The protein below binds the small molecule below.
Small molecule (SMILES): Cc1cc(CCCCCCCOc2ccc(C3=NCCO3)cc2)on1

Binding-site contacts:
Ligand atom C4A contacts residue PRO180 of chain 14.B at 3.3 Å (hydrophobic).
Ligand atom N3A contacts residue PRO180 of chain 14.B at 3.7 Å.
Ligand atom C4B contacts residue ILE193 of chain 14.B at 3.8 Å (hydrophobic).
Ligand atom C4C contacts residue PHE237 of chain 14.B at 3.6 Å (hydrophobic).
Ligand atom C3 contacts residue PHE237 of chain 14.B at 3.7 Å (hydrophobic).
Ligand atom O1B contacts residue PHE133 of chain 14.B at 3.9 Å.
Ligand atom C5A contacts residue ILE182 of chain 14.B at 3.5 Å (hydrophobic).
Ligand atom C4 contacts residue TYR111 of chain 14.B at 3.6 Å (hydrophobic).
Ligand atom O1B contacts residue ILE109 of chain 14.B at 3.8 Å.
Ligand atom C31 contacts residue TYR111 of chain 14.B at 3.7 Å (hydrophobic).
Ligand atom C2B contacts residue VAL195 of chain 14.B at 3.9 Å (hydrophobic).
Ligand atom C5 contacts residue TYR111 of chain 14.B at 3.8 Å (hydrophobic).
Ligand atom C2A contacts residue TYR158 of chain 14.B at 3.9 Å (hydrophobic).
Ligand atom N3A contacts residue ALA24 of chain 14.D at 3.9 Å.
Ligand atom C5A contacts residue ILE156 of chain 14.B at 3.2 Å (hydrophobic).
Ligand atom C3B contacts residue TYR158 of chain 14.B at 3.4 Å (hydrophobic).
Ligand atom C6C contacts residue PHE237 of chain 14.B at 3.9 Å (hydrophobic).
Ligand atom N2 contacts residue TYR204 of chain 14.B at 3.8 Å.
Ligand atom C31 contacts residue PHE237 of chain 14.B at 3.8 Å (hydrophobic).
Ligand atom O1 contacts residue TYR204 of chain 14.B at 3.6 Å.
Ligand atom O1 contacts residue PHE129 of chain 14.B at 3.8 Å.
Ligand atom C6C contacts residue VAL198 of chain 14.B at 3.9 Å (hydrophobic).
Ligand atom C2A contacts residue ILE193 of chain 14.B at 3.9 Å (hydrophobic).
Ligand atom C5B contacts residue ILE193 of chain 14.B at 3.9 Å (hydrophobic).
Ligand atom C6B contacts residue PHE133 of chain 14.B at 3.5 Å (hydrophobic).
Ligand atom O1 contacts residue TYR111 of chain 14.B at 3.5 Å.
Ligand atom C4A contacts residue ILE182 of chain 14.B at 3.9 Å (hydrophobic).
Ligand atom O1A contacts residue PHE135 of chain 14.B at 3.8 Å.
Ligand atom N2 contacts residue TYR111 of chain 14.B at 3.1 Å.
Ligand atom C4B contacts residue TYR158 of chain 14.B at 3.8 Å (hydrophobic).
Ligand atom C5B contacts residue LEU240 of chain 14.B at 3.5 Å (hydrophobic).
Ligand atom C2B contacts residue TYR158 of chain 14.B at 3.5 Å (hydrophobic).
Ligand atom C2C contacts residue PHE237 of chain 14.B at 3.8 Å (hydrophobic).
Ligand atom C5C contacts residue VAL195 of chain 14.B at 3.8 Å (hydrophobic).
Ligand atom C3 contacts residue TYR111 of chain 14.B at 3.2 Å (hydrophobic).
Ligand atom C4A contacts residue SER181 of chain 14.B at 3.8 Å.
Ligand atom C4 contacts residue PHE237 of chain 14.B at 3.1 Å (hydrophobic).
Ligand atom N3A contacts residue TYR158 of chain 14.B at 3.7 Å.
Ligand atom C7C contacts residue TYR158 of chain 14.B at 3.8 Å (hydrophobic).
Ligand atom C4C contacts residue VAL198 of chain 14.B at 3.8 Å (hydrophobic).

Sequence of chain 14.B:
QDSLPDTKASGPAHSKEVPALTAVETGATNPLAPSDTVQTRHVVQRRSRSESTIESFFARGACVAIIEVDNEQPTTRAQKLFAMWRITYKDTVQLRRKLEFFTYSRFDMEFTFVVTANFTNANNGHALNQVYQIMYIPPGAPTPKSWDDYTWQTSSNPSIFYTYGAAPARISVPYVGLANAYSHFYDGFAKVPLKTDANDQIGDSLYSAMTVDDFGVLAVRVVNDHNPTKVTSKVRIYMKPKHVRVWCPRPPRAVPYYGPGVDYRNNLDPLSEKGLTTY

Sequence of chain 15.D:
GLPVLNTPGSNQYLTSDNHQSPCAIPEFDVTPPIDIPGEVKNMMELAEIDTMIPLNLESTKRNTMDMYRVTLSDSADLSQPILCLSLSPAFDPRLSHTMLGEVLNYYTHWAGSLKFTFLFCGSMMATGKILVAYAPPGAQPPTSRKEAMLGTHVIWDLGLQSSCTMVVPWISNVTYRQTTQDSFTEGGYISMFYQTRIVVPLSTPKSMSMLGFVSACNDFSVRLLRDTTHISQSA

Sequence of chain 14.D:
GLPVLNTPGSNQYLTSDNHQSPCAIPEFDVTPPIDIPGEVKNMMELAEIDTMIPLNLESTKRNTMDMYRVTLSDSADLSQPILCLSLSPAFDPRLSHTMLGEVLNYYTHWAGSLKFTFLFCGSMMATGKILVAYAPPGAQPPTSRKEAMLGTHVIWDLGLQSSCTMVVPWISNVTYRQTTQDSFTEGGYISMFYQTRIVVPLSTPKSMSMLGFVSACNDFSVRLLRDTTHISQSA